A protein and the small-molecule ligand that binds it are described below.
Small molecule (SMILES): CCCCCCCCCCCCOS(=O)(=O)O

Sequence of chain 1.A:
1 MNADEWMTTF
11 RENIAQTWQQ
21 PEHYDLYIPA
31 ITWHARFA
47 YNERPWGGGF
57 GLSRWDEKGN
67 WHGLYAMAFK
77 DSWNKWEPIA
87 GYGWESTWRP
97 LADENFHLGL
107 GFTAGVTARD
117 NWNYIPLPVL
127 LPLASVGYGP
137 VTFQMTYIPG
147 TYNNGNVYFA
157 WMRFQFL

Binding-site contacts:
Ligand atom S contacts residue GLN19 of chain 1.A at 3.9 Å.
Ligand atom C10 contacts residue MPD1 of chain 1.P at 3.8 Å.
Ligand atom O3S contacts residue TRP18 of chain 1.A at 4.1 Å.
Ligand atom C7 contacts residue MPD1 of chain 1.P at 4.4 Å.
Ligand atom O4 contacts residue ALA15 of chain 1.A at 4.0 Å.
Ligand atom C12 contacts residue ILE14 of chain 1.A at 3.7 Å (hydrophobic).
Ligand atom S contacts residue MPD1 of chain 1.P at 4.1 Å.
Ligand atom C4 contacts residue ALA72 of chain 1.A at 4.2 Å (hydrophobic).
Ligand atom O1S contacts residue GLN19 of chain 1.A at 4.0 Å.
Ligand atom O2S contacts residue TRP18 of chain 1.A at 3.8 Å.
Ligand atom C3 contacts residue ALA72 of chain 1.A at 4.2 Å (hydrophobic).
Ligand atom C12 contacts residue ALA15 of chain 1.A at 4.4 Å (hydrophobic).
Ligand atom C6 contacts residue TYR71 of chain 1.A at 4.2 Å (hydrophobic).
Ligand atom C5 contacts residue LEU70 of chain 1.A at 4.1 Å (hydrophobic).
Ligand atom O1S contacts residue MPD1 of chain 1.P at 3.3 Å.
Ligand atom C2 contacts residue PHE56 of chain 1.A at 3.6 Å (hydrophobic).
Ligand atom C12 contacts residue TRP18 of chain 1.A at 3.4 Å (hydrophobic).
Ligand atom O3S contacts residue ALA15 of chain 1.A at 3.2 Å.
Ligand atom C11 contacts residue LEU70 of chain 1.A at 4.2 Å (hydrophobic).
Ligand atom C7 contacts residue TRP18 of chain 1.A at 4.4 Å (hydrophobic).
Ligand atom C10 contacts residue TRP18 of chain 1.A at 3.8 Å (hydrophobic).
Ligand atom C3 contacts residue TYR71 of chain 1.A at 4.0 Å (hydrophobic).
Ligand atom C9 contacts residue TRP18 of chain 1.A at 4.3 Å (hydrophobic).
Ligand atom O2S contacts residue MPD1 of chain 1.P at 3.5 Å.
Ligand atom C2 contacts residue GLY57 of chain 1.A at 4.2 Å.
Ligand atom S contacts residue TRP18 of chain 1.A at 4.5 Å.
Ligand atom C9 contacts residue MPD1 of chain 1.P at 3.8 Å.
Ligand atom C4 contacts residue TYR71 of chain 1.A at 4.1 Å (hydrophobic).
Ligand atom C3 contacts residue LEU70 of chain 1.A at 3.8 Å (hydrophobic).
Ligand atom C2 contacts residue LEU70 of chain 1.A at 4.4 Å (hydrophobic).
Ligand atom C8 contacts residue TRP18 of chain 1.A at 4.1 Å (hydrophobic).
Ligand atom C11 contacts residue TRP18 of chain 1.A at 4.1 Å (hydrophobic).
Ligand atom O3S contacts residue GLN19 of chain 1.A at 2.9 Å (h-bond).
Ligand atom C6 contacts residue ALA86 of chain 1.A at 4.2 Å (hydrophobic).
Ligand atom C11 contacts residue ILE14 of chain 1.A at 3.8 Å (hydrophobic).
Ligand atom C5 contacts residue TYR71 of chain 1.A at 3.6 Å (hydrophobic).
Ligand atom C1 contacts residue ILE14 of chain 1.A at 4.3 Å (hydrophobic).
Ligand atom S contacts residue ALA15 of chain 1.A at 4.2 Å.
Ligand atom C3 contacts residue PHE56 of chain 1.A at 4.5 Å (hydrophobic).
Ligand atom C8 contacts residue LEU70 of chain 1.A at 4.4 Å (hydrophobic).